Sequence of chain 5.H:
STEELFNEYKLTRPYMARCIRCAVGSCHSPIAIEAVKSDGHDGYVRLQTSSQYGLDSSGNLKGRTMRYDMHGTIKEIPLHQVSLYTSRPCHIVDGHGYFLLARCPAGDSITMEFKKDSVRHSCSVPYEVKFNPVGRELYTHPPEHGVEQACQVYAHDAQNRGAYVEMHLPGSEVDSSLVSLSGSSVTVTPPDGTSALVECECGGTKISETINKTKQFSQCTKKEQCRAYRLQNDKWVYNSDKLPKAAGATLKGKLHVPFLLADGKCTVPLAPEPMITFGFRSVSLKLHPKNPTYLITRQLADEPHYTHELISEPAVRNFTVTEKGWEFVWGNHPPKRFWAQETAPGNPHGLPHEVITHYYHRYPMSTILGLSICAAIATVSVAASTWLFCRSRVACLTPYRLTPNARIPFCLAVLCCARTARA

Binding-site contacts:
Ligand atom C6 contacts residue SER284 of chain 5.H at 3.5 Å.
Ligand atom O6 contacts residue ASN318 of chain 5.H at 2.6 Å (h-bond).
Ligand atom O6 contacts residue SER284 of chain 5.H at 2.6 Å (h-bond).
Ligand atom C6 contacts residue ASN318 of chain 5.H at 3.2 Å.

A protein and the small-molecule ligand that binds it are described below.
Small molecule (SMILES): CC(=O)N[C@@H]1[C@@H](O)[C@H](O)[C@@H](CO)O[C@H]1O